Sequence of chain 1.A:
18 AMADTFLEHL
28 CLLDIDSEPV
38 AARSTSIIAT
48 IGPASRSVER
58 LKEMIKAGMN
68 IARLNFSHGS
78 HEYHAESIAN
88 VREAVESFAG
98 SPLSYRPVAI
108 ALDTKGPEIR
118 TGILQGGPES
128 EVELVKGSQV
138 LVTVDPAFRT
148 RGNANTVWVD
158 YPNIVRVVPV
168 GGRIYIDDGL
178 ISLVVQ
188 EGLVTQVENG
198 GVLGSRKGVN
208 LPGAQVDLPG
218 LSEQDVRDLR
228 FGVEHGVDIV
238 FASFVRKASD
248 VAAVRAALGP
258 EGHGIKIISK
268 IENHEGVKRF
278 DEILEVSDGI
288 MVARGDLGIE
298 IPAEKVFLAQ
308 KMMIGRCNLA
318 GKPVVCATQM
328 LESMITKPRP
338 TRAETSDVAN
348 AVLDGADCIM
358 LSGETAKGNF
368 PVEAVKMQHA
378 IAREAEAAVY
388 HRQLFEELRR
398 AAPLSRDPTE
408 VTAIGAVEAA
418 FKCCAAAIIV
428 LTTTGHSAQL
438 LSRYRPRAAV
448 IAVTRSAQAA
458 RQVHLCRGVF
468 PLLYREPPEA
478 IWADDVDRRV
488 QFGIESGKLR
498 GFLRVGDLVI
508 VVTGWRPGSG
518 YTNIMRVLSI

Binding-site contacts:
Ligand atom O2 contacts residue GLU269 of chain 1.A at 3.4 Å (salt-bridge).
Ligand atom O3P contacts residue MN1 of chain 1.H at 1.9 Å.
Ligand atom P contacts residue LYS267 of chain 1.A at 3.4 Å.
Ligand atom O1P contacts residue GLU269 of chain 1.A at 4.0 Å.
Ligand atom O1P contacts residue ARG70 of chain 1.A at 3.9 Å.
Ligand atom C1 contacts residue GLY292 of chain 1.A at 3.7 Å.
Ligand atom C2 contacts residue ALA290 of chain 1.A at 3.5 Å (hydrophobic).
Ligand atom O4P contacts residue ASP293 of chain 1.A at 2.2 Å (salt-bridge).
Ligand atom P contacts residue ASP293 of chain 1.A at 2.9 Å.
Ligand atom O1 contacts residue THR325 of chain 1.A at 2.0 Å (h-bond).
Ligand atom C2 contacts residue LYS267 of chain 1.A at 4.0 Å.
Ligand atom O2P contacts residue MN1 of chain 1.H at 2.0 Å.
Ligand atom P contacts residue GLU269 of chain 1.A at 2.6 Å.
Ligand atom O1P contacts residue LYS267 of chain 1.A at 3.1 Å (salt-bridge).
Ligand atom O1P contacts residue MN1 of chain 1.H at 2.9 Å.
Ligand atom O2P contacts residue K1 of chain 1.G at 3.9 Å.
Ligand atom C1 contacts residue MN1 of chain 1.H at 3.5 Å.
Ligand atom O2P contacts residue SER240 of chain 1.A at 3.5 Å (h-bond).
Ligand atom O2P contacts residue ASP293 of chain 1.A at 3.4 Å (salt-bridge).
Ligand atom O2P contacts residue PHE241 of chain 1.A at 3.9 Å.
Ligand atom O4P contacts residue MN1 of chain 1.H at 1.2 Å.
Ligand atom C1 contacts residue THR325 of chain 1.A at 3.0 Å.
Ligand atom O2 contacts residue MN1 of chain 1.H at 2.9 Å.
Ligand atom O2 contacts residue THR325 of chain 1.A at 4.1 Å.
Ligand atom C2 contacts residue THR325 of chain 1.A at 3.6 Å.
Ligand atom O3P contacts residue ASP293 of chain 1.A at 3.0 Å (salt-bridge).
Ligand atom O1 contacts residue GLY292 of chain 1.A at 3.5 Å (h-bond).
Ligand atom O3P contacts residue GLU269 of chain 1.A at 1.7 Å (salt-bridge).
Ligand atom C1 contacts residue ALA290 of chain 1.A at 3.8 Å (hydrophobic).
Ligand atom O4P contacts residue GLU269 of chain 1.A at 3.2 Å (salt-bridge).
Ligand atom O2 contacts residue ASP293 of chain 1.A at 3.0 Å (salt-bridge).
Ligand atom O3P contacts residue LYS267 of chain 1.A at 3.5 Å.
Ligand atom O2P contacts residue LYS267 of chain 1.A at 2.8 Å (salt-bridge).
Ligand atom C2 contacts residue MN1 of chain 1.H at 3.7 Å.
Ligand atom O3P contacts residue ALA290 of chain 1.A at 3.2 Å.
Ligand atom C1 contacts residue ASP293 of chain 1.A at 4.2 Å.
Ligand atom P contacts residue MN1 of chain 1.H at 1.3 Å.
Ligand atom O2P contacts residue GLU269 of chain 1.A at 2.6 Å (salt-bridge).
Ligand atom O2 contacts residue GLY292 of chain 1.A at 3.3 Å (h-bond).
Ligand atom O2 contacts residue ALA290 of chain 1.A at 3.5 Å.

A small-molecule ligand and the protein it binds are described below.
Small molecule (SMILES): O=C(O)COP(=O)(O)O